Sequence of chain 1.A:
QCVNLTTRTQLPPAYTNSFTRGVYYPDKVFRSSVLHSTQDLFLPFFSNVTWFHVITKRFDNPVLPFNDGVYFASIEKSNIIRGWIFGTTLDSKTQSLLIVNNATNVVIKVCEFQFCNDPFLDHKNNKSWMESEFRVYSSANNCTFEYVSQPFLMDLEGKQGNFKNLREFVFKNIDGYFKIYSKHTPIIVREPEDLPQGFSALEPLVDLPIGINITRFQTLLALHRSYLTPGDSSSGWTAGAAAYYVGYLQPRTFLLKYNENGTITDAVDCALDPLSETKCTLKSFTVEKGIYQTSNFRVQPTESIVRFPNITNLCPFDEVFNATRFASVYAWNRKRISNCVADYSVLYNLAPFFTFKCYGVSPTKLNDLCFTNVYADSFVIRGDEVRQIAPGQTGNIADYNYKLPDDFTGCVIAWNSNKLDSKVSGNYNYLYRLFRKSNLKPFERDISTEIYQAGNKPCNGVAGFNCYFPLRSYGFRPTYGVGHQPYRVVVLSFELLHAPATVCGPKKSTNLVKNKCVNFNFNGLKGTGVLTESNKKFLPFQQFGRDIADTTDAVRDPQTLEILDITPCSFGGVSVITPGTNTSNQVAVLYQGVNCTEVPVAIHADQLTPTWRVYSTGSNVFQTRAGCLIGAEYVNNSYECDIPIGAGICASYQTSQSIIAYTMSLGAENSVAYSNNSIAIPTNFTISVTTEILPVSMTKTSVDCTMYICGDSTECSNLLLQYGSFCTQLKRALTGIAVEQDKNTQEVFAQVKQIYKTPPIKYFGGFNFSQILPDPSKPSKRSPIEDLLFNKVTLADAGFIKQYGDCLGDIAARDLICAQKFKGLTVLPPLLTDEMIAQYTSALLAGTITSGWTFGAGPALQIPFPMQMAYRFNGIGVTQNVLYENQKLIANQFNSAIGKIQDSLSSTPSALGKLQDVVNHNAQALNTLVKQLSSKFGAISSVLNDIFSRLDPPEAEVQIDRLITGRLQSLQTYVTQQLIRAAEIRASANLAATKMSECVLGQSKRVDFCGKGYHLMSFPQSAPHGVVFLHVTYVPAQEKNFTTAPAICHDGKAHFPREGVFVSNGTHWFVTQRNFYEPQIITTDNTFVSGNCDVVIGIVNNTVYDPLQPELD

A small-molecule ligand and the protein it binds are described below.
Small molecule (SMILES): CC(=O)N[C@H]1[C@H](O[C@H]2[C@H](O)[C@@H](NC(C)=O)CO[C@@H]2CO)O[C@H](CO)[C@@H](O)[C@@H]1O

Binding-site contacts:
Ligand atom C6 contacts residue GLN788 of chain 1.A at 3.9 Å.
Ligand atom O5 contacts residue SER787 of chain 1.A at 3.5 Å (h-bond).
Ligand atom C1 contacts residue ASN785 of chain 1.A at 1.4 Å.
Ligand atom C6 contacts residue SER787 of chain 1.A at 3.6 Å.
Ligand atom O7 contacts residue ASN785 of chain 1.A at 3.8 Å.
Ligand atom C3 contacts residue ASN785 of chain 1.A at 3.8 Å.
Ligand atom N2 contacts residue ASN785 of chain 1.A at 2.9 Å (h-bond).
Ligand atom C8 contacts residue GLN788 of chain 1.A at 4.4 Å.
Ligand atom C5 contacts residue SER787 of chain 1.A at 3.4 Å.
Ligand atom O5 contacts residue ASN785 of chain 1.A at 2.3 Å (h-bond).
Ligand atom C4 contacts residue ASN785 of chain 1.A at 4.2 Å.
Ligand atom C7 contacts residue ASN785 of chain 1.A at 3.6 Å.
Ligand atom C1 contacts residue SER787 of chain 1.A at 4.0 Å.
Ligand atom C2 contacts residue ASN785 of chain 1.A at 2.5 Å.
Ligand atom O6 contacts residue GLN788 of chain 1.A at 4.4 Å.
Ligand atom C5 contacts residue ASN785 of chain 1.A at 3.6 Å.